Sequence of chain 1.O:
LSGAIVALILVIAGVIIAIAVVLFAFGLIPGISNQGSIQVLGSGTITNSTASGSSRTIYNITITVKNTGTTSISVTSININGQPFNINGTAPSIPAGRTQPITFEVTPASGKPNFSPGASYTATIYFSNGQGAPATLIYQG

Binding-site contacts:
Ligand atom C5 contacts residue GLU105 of chain 1.O at 4.2 Å.
Ligand atom O5 contacts residue ASN60 of chain 1.O at 2.4 Å (h-bond).
Ligand atom C8 contacts residue ASN60 of chain 1.O at 4.3 Å.
Ligand atom C2 contacts residue ASN60 of chain 1.O at 2.5 Å.
Ligand atom O7 contacts residue NAG1 of chain 1.WH at 3.4 Å (h-bond).
Ligand atom N2 contacts residue ASN60 of chain 1.O at 2.8 Å (h-bond).
Ligand atom C8 contacts residue THR47 of chain 1.O at 3.6 Å.
Ligand atom C7 contacts residue ASN60 of chain 1.O at 3.2 Å.
Ligand atom C3 contacts residue ASN60 of chain 1.O at 3.8 Å.
Ligand atom C5 contacts residue ASN60 of chain 1.O at 3.6 Å.
Ligand atom O7 contacts residue ASN60 of chain 1.O at 3.1 Å (h-bond).
Ligand atom C1 contacts residue ASN60 of chain 1.O at 1.4 Å.
Ligand atom C4 contacts residue ASN60 of chain 1.O at 4.2 Å.
Ligand atom O5 contacts residue THR103 of chain 1.O at 4.4 Å.
Ligand atom O6 contacts residue GLU105 of chain 1.O at 4.4 Å.

A small-molecule ligand and the protein it binds are described below.
Small molecule (SMILES): CC(=O)N[C@H]1[C@H](O[C@H]2[C@H](O)[C@@H](NC(C)=O)CO[C@@H]2CO)O[C@H](CO)[C@@H](O)[C@@H]1O